A protein and the small-molecule ligand that binds it are described below.
Small molecule (SMILES): CC(=O)N[C@@H]1[C@@H](O)[C@H](O)[C@@H](CO)O[C@H]1O

Binding-site contacts:
Ligand atom N2 contacts residue THR75 of chain 1.D at 4.3 Å.
Ligand atom C4 contacts residue ASN73 of chain 1.D at 4.2 Å.
Ligand atom C7 contacts residue LEU74 of chain 1.D at 4.4 Å (hydrophobic).
Ligand atom C8 contacts residue ASN73 of chain 1.D at 3.8 Å.
Ligand atom C2 contacts residue ASN73 of chain 1.D at 2.5 Å.
Ligand atom O6 contacts residue LYS9 of chain 1.D at 3.6 Å (salt-bridge).
Ligand atom C3 contacts residue ASN73 of chain 1.D at 3.8 Å.
Ligand atom C7 contacts residue ASN73 of chain 1.D at 3.4 Å.
Ligand atom C1 contacts residue THR75 of chain 1.D at 4.0 Å.
Ligand atom N2 contacts residue ASN73 of chain 1.D at 3.0 Å (h-bond).
Ligand atom O5 contacts residue ASN73 of chain 1.D at 2.4 Å (h-bond).
Ligand atom C8 contacts residue LEU74 of chain 1.D at 3.8 Å (hydrophobic).
Ligand atom O7 contacts residue ASN73 of chain 1.D at 3.7 Å.
Ligand atom C5 contacts residue ASN73 of chain 1.D at 3.7 Å.
Ligand atom C1 contacts residue ASN73 of chain 1.D at 1.4 Å.

Sequence of chain 1.D:
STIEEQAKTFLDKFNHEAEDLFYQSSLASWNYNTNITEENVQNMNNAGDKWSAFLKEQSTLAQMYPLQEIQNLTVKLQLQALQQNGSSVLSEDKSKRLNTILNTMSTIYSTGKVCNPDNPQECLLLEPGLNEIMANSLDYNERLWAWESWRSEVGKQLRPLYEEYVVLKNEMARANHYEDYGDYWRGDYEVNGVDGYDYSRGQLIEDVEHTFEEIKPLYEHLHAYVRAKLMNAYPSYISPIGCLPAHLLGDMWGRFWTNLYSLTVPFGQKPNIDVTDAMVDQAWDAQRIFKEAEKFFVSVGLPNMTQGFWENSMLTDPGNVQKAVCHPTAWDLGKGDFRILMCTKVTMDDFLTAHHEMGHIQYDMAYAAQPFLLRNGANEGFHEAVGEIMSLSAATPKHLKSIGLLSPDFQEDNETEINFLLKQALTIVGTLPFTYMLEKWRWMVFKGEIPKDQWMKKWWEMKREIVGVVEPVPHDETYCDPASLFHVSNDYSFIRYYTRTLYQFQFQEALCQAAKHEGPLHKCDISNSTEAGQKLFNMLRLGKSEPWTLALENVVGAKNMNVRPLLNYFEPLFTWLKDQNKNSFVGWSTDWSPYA